Binding-site contacts:
Ligand atom C02 contacts residue GLU243 of chain 1.A at 3.5 Å.
Ligand atom N02 contacts residue GLU243 of chain 1.A at 2.7 Å (salt-bridge).
Ligand atom C24 contacts residue HIS128 of chain 1.A at 4.1 Å.
Ligand atom N02 contacts residue TRP238 of chain 1.A at 2.7 Å (h-bond).
Ligand atom N02 contacts residue MET240 of chain 1.A at 4.1 Å.
Ligand atom C05 contacts residue HEM1 of chain 1.B at 3.6 Å.
Ligand atom N02 contacts residue HEM1 of chain 1.B at 3.7 Å.
Ligand atom C06 contacts residue HEM1 of chain 1.B at 3.3 Å.
Ligand atom C07 contacts residue VAL218 of chain 1.A at 3.5 Å (hydrophobic).
Ligand atom C07 contacts residue HEM1 of chain 1.B at 3.5 Å.
Ligand atom C15 contacts residue HEM1 of chain 1.B at 3.9 Å.
Ligand atom N01 contacts residue GLU243 of chain 1.A at 2.7 Å (salt-bridge).
Ligand atom C14 contacts residue HEM1 of chain 1.B at 3.3 Å.
Ligand atom C08 contacts residue VAL218 of chain 1.A at 3.9 Å (hydrophobic).
Ligand atom C06 contacts residue PHE235 of chain 1.A at 3.5 Å (hydrophobic).
Ligand atom C10 contacts residue HEM1 of chain 1.B at 3.9 Å.
Ligand atom F23 contacts residue ARG132 of chain 1.A at 3.5 Å.
Ligand atom C03 contacts residue TRP238 of chain 1.A at 4.0 Å (hydrophobic).
Ligand atom C06 contacts residue VAL218 of chain 1.A at 3.8 Å (hydrophobic).
Ligand atom C09 contacts residue HEM1 of chain 1.B at 3.4 Å.
Ligand atom C08 contacts residue HEM1 of chain 1.B at 3.8 Å.
Ligand atom C26 contacts residue HIS128 of chain 1.A at 3.5 Å.
Ligand atom C10 contacts residue GLU243 of chain 1.A at 3.5 Å.
Ligand atom C15 contacts residue TRP329 of chain 1.A at 4.1 Å (hydrophobic).
Ligand atom C09 contacts residue GLU243 of chain 1.A at 3.5 Å.
Ligand atom C02 contacts residue HEM1 of chain 1.B at 3.6 Å.
Ligand atom C02 contacts residue TRP238 of chain 1.A at 3.8 Å (hydrophobic).
Ligand atom C03 contacts residue GLY237 of chain 1.A at 4.0 Å.
Ligand atom C23 contacts residue ARG132 of chain 1.A at 3.8 Å.
Ligand atom N01 contacts residue HEM1 of chain 1.B at 3.9 Å.
Ligand atom F23 contacts residue ARG254 of chain 1.A at 3.4 Å.
Ligand atom C25 contacts residue HIS128 of chain 1.A at 3.6 Å.
Ligand atom C03 contacts residue HEM1 of chain 1.B at 3.1 Å.
Ligand atom C04 contacts residue HEM1 of chain 1.B at 3.3 Å.
Ligand atom N02 contacts residue TYR239 of chain 1.A at 3.7 Å.
Ligand atom N13 contacts residue HEM1 of chain 1.B at 3.1 Å (h-bond).
Ligand atom C24 contacts residue ARG132 of chain 1.A at 3.8 Å.
Ligand atom N02 contacts residue PRO216 of chain 1.A at 4.0 Å.
Ligand atom C11 contacts residue HEM1 of chain 1.B at 3.5 Å.
Ligand atom C12 contacts residue HEM1 of chain 1.B at 3.5 Å.

This protein binds this small molecule.
Small molecule (SMILES): Nc1ccc2ccc(CCNCCc3cccc(F)c3)cc2n1

Sequence of chain 1.A:
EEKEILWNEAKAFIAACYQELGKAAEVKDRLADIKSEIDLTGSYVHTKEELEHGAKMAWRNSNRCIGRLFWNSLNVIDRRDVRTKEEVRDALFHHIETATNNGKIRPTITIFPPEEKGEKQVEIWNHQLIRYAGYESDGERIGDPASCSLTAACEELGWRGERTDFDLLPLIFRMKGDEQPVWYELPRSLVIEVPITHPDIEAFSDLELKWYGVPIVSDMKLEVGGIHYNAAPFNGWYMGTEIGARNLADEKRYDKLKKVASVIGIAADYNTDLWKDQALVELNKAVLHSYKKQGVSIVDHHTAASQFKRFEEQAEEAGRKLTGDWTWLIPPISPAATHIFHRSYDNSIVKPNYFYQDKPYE